Binding-site contacts:
Ligand atom C41 contacts residue ASP220 of chain 1.A at 3.5 Å.
Ligand atom N42 contacts residue LEU223 of chain 1.A at 3.9 Å.
Ligand atom C06 contacts residue PRO172 of chain 1.A at 3.7 Å (hydrophobic).
Ligand atom O45 contacts residue LEU223 of chain 1.A at 3.1 Å.
Ligand atom C23 contacts residue GLU44 of chain 1.A at 3.6 Å.
Ligand atom N42 contacts residue ASP220 of chain 1.A at 2.7 Å (salt-bridge).
Ligand atom C01 contacts residue MET128 of chain 1.A at 3.5 Å (hydrophobic).
Ligand atom O38 contacts residue VAL51 of chain 1.A at 3.7 Å.
Ligand atom O02 contacts residue LYS127 of chain 1.A at 2.8 Å (salt-bridge).
Ligand atom C43 contacts residue LEU223 of chain 1.A at 3.2 Å (hydrophobic).
Ligand atom C01 contacts residue PHE124 of chain 1.A at 3.6 Å (hydrophobic).
Ligand atom C05 contacts residue LYS127 of chain 1.A at 3.8 Å.
Ligand atom C35 contacts residue VAL51 of chain 1.A at 3.7 Å (hydrophobic).
Ligand atom C04 contacts residue LYS127 of chain 1.A at 3.8 Å.
Ligand atom C23 contacts residue ASN47 of chain 1.A at 3.8 Å.
Ligand atom C28 contacts residue ASP220 of chain 1.A at 3.6 Å.
Ligand atom C22 contacts residue LEU48 of chain 1.A at 3.9 Å (hydrophobic).
Ligand atom C03 contacts residue LYS127 of chain 1.A at 3.8 Å.
Ligand atom C43 contacts residue ASP220 of chain 1.A at 3.6 Å.
Ligand atom O15 contacts residue ASN47 of chain 1.A at 3.5 Å (h-bond).
Ligand atom C44 contacts residue LEU223 of chain 1.A at 3.6 Å (hydrophobic).
Ligand atom C10 contacts residue ASP220 of chain 1.A at 3.6 Å.
Ligand atom C04 contacts residue VAL7 of chain 1.B at 3.9 Å (hydrophobic).
Ligand atom C14 contacts residue ASN47 of chain 1.A at 3.5 Å.
Ligand atom O11 contacts residue ASP220 of chain 1.A at 3.0 Å (salt-bridge).
Ligand atom C35 contacts residue SER50 of chain 1.A at 3.9 Å.
Ligand atom C44 contacts residue ASP220 of chain 1.A at 3.8 Å.
Ligand atom C23 contacts residue LEU48 of chain 1.A at 3.3 Å (hydrophobic).
Ligand atom C06 contacts residue ILE224 of chain 1.A at 3.9 Å (hydrophobic).
Ligand atom C09 contacts residue ILE173 of chain 1.A at 3.9 Å (hydrophobic).
Ligand atom C26 contacts residue ASP220 of chain 1.A at 3.9 Å.
Ligand atom O29 contacts residue ASP220 of chain 1.A at 2.6 Å (salt-bridge).
Ligand atom C14 contacts residue ASP220 of chain 1.A at 3.8 Å.
Ligand atom C21 contacts residue VAL51 of chain 1.A at 3.8 Å (hydrophobic).
Ligand atom O13 contacts residue ASP220 of chain 1.A at 3.2 Å (salt-bridge).
Ligand atom C39 contacts residue ASP220 of chain 1.A at 3.6 Å.
Ligand atom C35 contacts residue ASN47 of chain 1.A at 3.8 Å.
Ligand atom C09 contacts residue ASN47 of chain 1.A at 3.7 Å.
Ligand atom C03 contacts residue PHE124 of chain 1.A at 3.7 Å (hydrophobic).
Ligand atom C01 contacts residue LYS127 of chain 1.A at 3.5 Å.

Sequence of chain 1.A:
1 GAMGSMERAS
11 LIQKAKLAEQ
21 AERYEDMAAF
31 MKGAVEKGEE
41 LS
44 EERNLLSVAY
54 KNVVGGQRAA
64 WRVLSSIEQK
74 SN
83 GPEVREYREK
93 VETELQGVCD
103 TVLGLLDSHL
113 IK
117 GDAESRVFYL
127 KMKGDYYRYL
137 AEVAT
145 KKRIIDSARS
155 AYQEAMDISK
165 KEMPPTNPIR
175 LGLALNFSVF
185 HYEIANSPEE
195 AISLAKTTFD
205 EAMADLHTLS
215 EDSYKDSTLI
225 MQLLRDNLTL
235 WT

This protein binds this small molecule.
Small molecule (SMILES): C=CC(C)(C)OC[C@H]1O[C@H](O[C@@H]2C3=C([C@H](C)CNC(C)=O)C[C@H](O)[C@]3(C)/C=C3/[C@@H](COC)CC[C@H]3[C@@H](C)[C@H]2O)[C@H](O)[C@@H](O)[C@@H]1O

Sequence of chain 1.B:
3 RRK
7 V